A protein and the small-molecule ligand that binds it are described below.
Small molecule (SMILES): Cc1cc2c3c(c1C)C(C)(C)C[C@@H](CCc1ccccc1)N3c1c(nc(O)[nH]c1=O)N2C[C@H](O)[C@H](O)[C@H](O)COP(=O)(O)O

Binding-site contacts:
Ligand atom C4 contacts residue ILE171 of chain 1.A at 3.2 Å (hydrophobic).
Ligand atom O6 contacts residue ASN168 of chain 1.A at 2.9 Å (h-bond).
Ligand atom N2 contacts residue GLN190 of chain 1.A at 3.2 Å (h-bond).
Ligand atom C27 contacts residue GLN190 of chain 1.A at 3.5 Å.
Ligand atom O4 contacts residue MN1 of chain 1.B at 3.5 Å.
Ligand atom O5 contacts residue HIS191 of chain 1.A at 2.8 Å (h-bond).
Ligand atom C21 contacts residue SER223 of chain 1.A at 3.5 Å.
Ligand atom O9 contacts residue MET225 of chain 1.A at 3.2 Å.
Ligand atom C1 contacts residue GLN190 of chain 1.A at 3.5 Å.
Ligand atom P1 contacts residue HIS191 of chain 1.A at 3.6 Å.
Ligand atom N4 contacts residue ILE171 of chain 1.A at 3.4 Å (h-bond).
Ligand atom O2 contacts residue ARG173 of chain 1.A at 2.8 Å (salt-bridge).
Ligand atom O6 contacts residue K1 of chain 1.C at 2.8 Å.
Ligand atom C12 contacts residue THR153 of chain 1.A at 3.3 Å.
Ligand atom C19 contacts residue ILE171 of chain 1.A at 3.4 Å (hydrophobic).
Ligand atom C2 contacts residue ARG173 of chain 1.A at 3.4 Å.
Ligand atom P1 contacts residue K1 of chain 1.C at 3.4 Å.
Ligand atom C11 contacts residue SER224 of chain 1.A at 3.5 Å.
Ligand atom C29 contacts residue LEU439 of chain 1.A at 3.3 Å (hydrophobic).
Ligand atom C28 contacts residue PHE437 of chain 1.A at 3.6 Å (hydrophobic).
Ligand atom O7 contacts residue SER223 of chain 1.A at 3.5 Å (h-bond).
Ligand atom O9 contacts residue PRO226 of chain 1.A at 3.3 Å (h-bond).
Ligand atom O6 contacts residue GLU233 of chain 1.A at 3.1 Å (salt-bridge).
Ligand atom O4 contacts residue PRO226 of chain 1.A at 3.5 Å.
Ligand atom C6 contacts residue ILE327 of chain 1.A at 3.4 Å (hydrophobic).
Ligand atom O3 contacts residue SER223 of chain 1.A at 3.4 Å (h-bond).
Ligand atom O4 contacts residue LYS391 of chain 1.A at 2.7 Å (salt-bridge).
Ligand atom C2 contacts residue ALA172 of chain 1.A at 3.5 Å (hydrophobic).
Ligand atom O1 contacts residue GLN190 of chain 1.A at 2.9 Å (h-bond).
Ligand atom O3 contacts residue SER170 of chain 1.A at 3.2 Å.
Ligand atom O3 contacts residue K1 of chain 1.C at 3.0 Å.
Ligand atom O8 contacts residue GLN190 of chain 1.A at 2.9 Å (h-bond).
Ligand atom O4 contacts residue HIS191 of chain 1.A at 3.5 Å (h-bond).
Ligand atom C10 contacts residue ILE327 of chain 1.A at 3.3 Å (hydrophobic).
Ligand atom P1 contacts residue MN1 of chain 1.B at 3.4 Å.
Ligand atom O6 contacts residue HIS191 of chain 1.A at 3.2 Å (h-bond).
Ligand atom O7 contacts residue ILE171 of chain 1.A at 2.9 Å (h-bond).
Ligand atom N2 contacts residue ILE171 of chain 1.A at 3.3 Å (h-bond).
Ligand atom C9 contacts residue ILE327 of chain 1.A at 3.6 Å (hydrophobic).
Ligand atom O6 contacts residue MN1 of chain 1.B at 2.2 Å.

Sequence of chain 1.A:
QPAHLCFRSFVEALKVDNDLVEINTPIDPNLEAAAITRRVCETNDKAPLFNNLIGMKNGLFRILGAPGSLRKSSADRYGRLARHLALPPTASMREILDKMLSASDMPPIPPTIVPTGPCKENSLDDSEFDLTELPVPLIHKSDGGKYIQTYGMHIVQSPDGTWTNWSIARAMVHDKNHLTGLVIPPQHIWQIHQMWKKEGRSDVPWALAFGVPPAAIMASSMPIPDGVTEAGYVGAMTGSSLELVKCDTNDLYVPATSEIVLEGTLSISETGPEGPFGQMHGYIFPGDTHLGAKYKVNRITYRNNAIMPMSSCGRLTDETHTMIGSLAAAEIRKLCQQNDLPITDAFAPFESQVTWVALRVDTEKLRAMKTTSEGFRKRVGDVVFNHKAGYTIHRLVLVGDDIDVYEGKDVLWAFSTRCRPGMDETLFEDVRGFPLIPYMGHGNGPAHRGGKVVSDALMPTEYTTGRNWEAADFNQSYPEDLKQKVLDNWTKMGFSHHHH